Sequence of chain 1.A:
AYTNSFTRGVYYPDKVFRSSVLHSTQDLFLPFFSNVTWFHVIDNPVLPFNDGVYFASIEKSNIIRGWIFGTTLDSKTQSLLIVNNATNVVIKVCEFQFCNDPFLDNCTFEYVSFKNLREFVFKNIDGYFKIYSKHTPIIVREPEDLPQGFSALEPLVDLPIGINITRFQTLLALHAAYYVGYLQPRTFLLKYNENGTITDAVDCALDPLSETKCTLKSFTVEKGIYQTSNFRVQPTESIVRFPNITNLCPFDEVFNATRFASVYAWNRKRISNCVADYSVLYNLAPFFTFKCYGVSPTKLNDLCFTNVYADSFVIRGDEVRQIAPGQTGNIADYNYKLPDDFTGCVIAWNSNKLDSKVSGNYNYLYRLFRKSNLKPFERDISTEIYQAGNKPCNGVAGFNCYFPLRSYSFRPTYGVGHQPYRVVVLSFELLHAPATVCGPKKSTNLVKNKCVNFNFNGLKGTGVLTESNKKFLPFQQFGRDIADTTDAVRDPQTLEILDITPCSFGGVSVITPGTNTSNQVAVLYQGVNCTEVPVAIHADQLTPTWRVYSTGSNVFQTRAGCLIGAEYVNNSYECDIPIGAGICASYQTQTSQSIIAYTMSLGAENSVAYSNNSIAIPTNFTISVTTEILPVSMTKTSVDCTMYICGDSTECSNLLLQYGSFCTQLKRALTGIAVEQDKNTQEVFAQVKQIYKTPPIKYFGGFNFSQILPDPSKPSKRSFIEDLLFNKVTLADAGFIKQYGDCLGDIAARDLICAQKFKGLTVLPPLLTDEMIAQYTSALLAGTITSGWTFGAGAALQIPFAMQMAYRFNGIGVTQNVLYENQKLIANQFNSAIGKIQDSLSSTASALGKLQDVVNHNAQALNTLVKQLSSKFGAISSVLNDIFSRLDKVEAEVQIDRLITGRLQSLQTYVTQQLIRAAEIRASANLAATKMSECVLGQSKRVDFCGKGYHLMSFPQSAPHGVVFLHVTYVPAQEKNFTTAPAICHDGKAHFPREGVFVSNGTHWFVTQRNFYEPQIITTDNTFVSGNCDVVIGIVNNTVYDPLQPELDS

This small molecule binds to this protein.
Small molecule (SMILES): CC(=O)N[C@@H]1[C@@H](O)[C@H](O)[C@@H](CO)O[C@H]1O

Binding-site contacts:
Ligand atom C2 contacts residue ASN160 of chain 1.A at 2.5 Å.
Ligand atom O7 contacts residue SER110 of chain 1.A at 4.0 Å.
Ligand atom O7 contacts residue GLU130 of chain 1.A at 3.6 Å (salt-bridge).
Ligand atom C1 contacts residue GLU130 of chain 1.A at 4.0 Å.
Ligand atom O7 contacts residue ASN160 of chain 1.A at 4.3 Å.
Ligand atom C4 contacts residue ASN160 of chain 1.A at 4.2 Å.
Ligand atom C2 contacts residue GLU130 of chain 1.A at 3.9 Å.
Ligand atom C7 contacts residue ASN160 of chain 1.A at 3.8 Å.
Ligand atom C3 contacts residue ASN160 of chain 1.A at 3.8 Å.
Ligand atom C5 contacts residue ASN160 of chain 1.A at 3.7 Å.
Ligand atom N2 contacts residue ASN160 of chain 1.A at 2.9 Å (h-bond).
Ligand atom N2 contacts residue GLU130 of chain 1.A at 4.0 Å.
Ligand atom C1 contacts residue ASN160 of chain 1.A at 1.4 Å.
Ligand atom C7 contacts residue GLU130 of chain 1.A at 3.8 Å.
Ligand atom O5 contacts residue ASN160 of chain 1.A at 2.4 Å (h-bond).